The protein below binds the small molecule below.
Small molecule (SMILES): NCC1(CC(=O)O)CCCCC1

Sequence of chain 1.A:
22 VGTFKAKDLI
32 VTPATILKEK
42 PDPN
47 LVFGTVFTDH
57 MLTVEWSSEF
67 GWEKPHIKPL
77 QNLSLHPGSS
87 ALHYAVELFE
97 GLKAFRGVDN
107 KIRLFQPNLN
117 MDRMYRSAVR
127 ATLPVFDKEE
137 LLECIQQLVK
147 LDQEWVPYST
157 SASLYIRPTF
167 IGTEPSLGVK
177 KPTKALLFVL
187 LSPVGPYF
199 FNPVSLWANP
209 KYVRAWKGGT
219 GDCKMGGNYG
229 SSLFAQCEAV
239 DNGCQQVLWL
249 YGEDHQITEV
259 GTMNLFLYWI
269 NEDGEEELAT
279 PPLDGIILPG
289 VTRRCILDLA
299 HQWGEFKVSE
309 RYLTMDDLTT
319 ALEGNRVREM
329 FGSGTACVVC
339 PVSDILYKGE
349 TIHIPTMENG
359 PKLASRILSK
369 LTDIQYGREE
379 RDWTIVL

Sequence of chain 1.B:
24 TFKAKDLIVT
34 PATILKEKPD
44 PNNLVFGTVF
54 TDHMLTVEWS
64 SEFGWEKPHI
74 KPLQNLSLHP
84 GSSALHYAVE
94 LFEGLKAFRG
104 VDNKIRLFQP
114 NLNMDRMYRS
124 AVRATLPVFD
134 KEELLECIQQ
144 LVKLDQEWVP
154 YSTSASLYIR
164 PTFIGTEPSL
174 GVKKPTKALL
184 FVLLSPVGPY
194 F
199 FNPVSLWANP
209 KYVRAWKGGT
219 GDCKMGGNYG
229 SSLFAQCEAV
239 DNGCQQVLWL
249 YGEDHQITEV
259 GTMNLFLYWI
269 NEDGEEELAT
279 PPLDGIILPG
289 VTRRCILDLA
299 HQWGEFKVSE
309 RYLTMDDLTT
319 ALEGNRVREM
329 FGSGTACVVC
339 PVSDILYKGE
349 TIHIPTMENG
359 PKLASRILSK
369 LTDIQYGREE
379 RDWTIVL

Binding-site contacts:
Ligand atom C4R contacts residue VAL175 of chain 1.A at 4.0 Å (hydrophobic).
Ligand atom C contacts residue PLP1 of chain 1.F at 4.1 Å.
Ligand atom C3R contacts residue LEU173 of chain 1.A at 4.2 Å (hydrophobic).
Ligand atom C3R contacts residue PHE49 of chain 1.B at 4.0 Å (hydrophobic).
Ligand atom C2 contacts residue TYR193 of chain 1.B at 4.1 Å (hydrophobic).
Ligand atom C2R contacts residue ARG163 of chain 1.B at 4.2 Å.
Ligand atom C3R contacts residue ARG163 of chain 1.B at 3.6 Å.
Ligand atom C contacts residue THR333 of chain 1.B at 3.7 Å.
Ligand atom C3 contacts residue PLP1 of chain 1.F at 3.8 Å.
Ligand atom C5R contacts residue THR260 of chain 1.B at 3.9 Å.
Ligand atom OA contacts residue MET261 of chain 1.B at 3.9 Å.
Ligand atom C4R contacts residue TYR90 of chain 1.A at 3.2 Å (hydrophobic).
Ligand atom C4R contacts residue ARG163 of chain 1.B at 3.5 Å.
Ligand atom C3R contacts residue TYR90 of chain 1.A at 3.8 Å (hydrophobic).
Ligand atom C6R contacts residue PLP1 of chain 1.F at 3.9 Å.
Ligand atom OB contacts residue THR333 of chain 1.B at 3.3 Å (h-bond).
Ligand atom C2R contacts residue TYR161 of chain 1.B at 3.4 Å (hydrophobic).
Ligand atom C3R contacts residue TYR161 of chain 1.B at 3.9 Å (hydrophobic).
Ligand atom C contacts residue GLY332 of chain 1.B at 4.2 Å.
Ligand atom OA contacts residue GLY332 of chain 1.B at 3.4 Å.
Ligand atom C contacts residue ALA334 of chain 1.B at 3.7 Å (hydrophobic).
Ligand atom N1 contacts residue THR260 of chain 1.B at 2.6 Å (h-bond).
Ligand atom C5R contacts residue VAL175 of chain 1.A at 3.7 Å (hydrophobic).
Ligand atom OA contacts residue THR260 of chain 1.B at 4.1 Å.
Ligand atom C5R contacts residue TYR90 of chain 1.A at 4.2 Å (hydrophobic).
Ligand atom OA contacts residue ALA334 of chain 1.B at 3.9 Å.
Ligand atom C6R contacts residue THR260 of chain 1.B at 3.7 Å.
Ligand atom N1 contacts residue MET261 of chain 1.B at 3.7 Å.
Ligand atom N1 contacts residue TYR193 of chain 1.B at 4.3 Å.
Ligand atom C2 contacts residue THR260 of chain 1.B at 3.3 Å.
Ligand atom C3R contacts residue TYR193 of chain 1.B at 4.1 Å (hydrophobic).
Ligand atom OB contacts residue ALA334 of chain 1.B at 2.8 Å (h-bond).
Ligand atom OB contacts residue GLY332 of chain 1.B at 4.0 Å.
Ligand atom OB contacts residue PLP1 of chain 1.F at 4.0 Å.
Ligand atom C5R contacts residue TYR227 of chain 1.B at 4.2 Å (hydrophobic).
Ligand atom OA contacts residue THR333 of chain 1.B at 3.7 Å.
Ligand atom C4R contacts residue PHE95 of chain 1.B at 4.1 Å (hydrophobic).
Ligand atom C5R contacts residue PHE95 of chain 1.B at 4.3 Å (hydrophobic).
Ligand atom C1R contacts residue THR260 of chain 1.B at 4.1 Å.
Ligand atom C3 contacts residue THR260 of chain 1.B at 4.0 Å.